Sequence of chain 1.B:
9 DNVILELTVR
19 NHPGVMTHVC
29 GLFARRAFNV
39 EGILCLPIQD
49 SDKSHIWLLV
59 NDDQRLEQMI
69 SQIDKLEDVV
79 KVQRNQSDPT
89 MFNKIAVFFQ

The protein below binds the small molecule below.
Small molecule (SMILES): CC(C)[C@H](N)C(=O)O

Binding-site contacts:
Ligand atom CG1 contacts residue SER52 of chain 1.B at 4.2 Å.
Ligand atom N contacts residue ASN19 of chain 1.B at 2.8 Å (h-bond).
Ligand atom CA contacts residue MET24 of chain 1.B at 4.3 Å (hydrophobic).
Ligand atom N contacts residue ASN37 of chain 1.A at 2.8 Å (h-bond).
Ligand atom N contacts residue HIS20 of chain 1.B at 3.5 Å (h-bond).
Ligand atom CB contacts residue VAL23 of chain 1.B at 4.3 Å (hydrophobic).
Ligand atom CG1 contacts residue ASN19 of chain 1.B at 4.0 Å.
Ligand atom N contacts residue VAL38 of chain 1.A at 3.0 Å (h-bond).
Ligand atom CG2 contacts residue MET24 of chain 1.B at 3.7 Å (hydrophobic).
Ligand atom OXT contacts residue GLY22 of chain 1.B at 4.0 Å.
Ligand atom OXT contacts residue VAL38 of chain 1.A at 3.0 Å (h-bond).
Ligand atom OXT contacts residue PRO21 of chain 1.B at 3.8 Å.
Ligand atom CA contacts residue VAL23 of chain 1.B at 4.1 Å (hydrophobic).
Ligand atom C contacts residue PRO21 of chain 1.B at 4.0 Å (hydrophobic).
Ligand atom CA contacts residue ASN37 of chain 1.A at 3.8 Å.
Ligand atom CG2 contacts residue CYS43 of chain 1.B at 3.7 Å (hydrophobic).
Ligand atom C contacts residue VAL38 of chain 1.A at 4.2 Å (hydrophobic).
Ligand atom O contacts residue MET24 of chain 1.B at 2.8 Å (h-bond).
Ligand atom CB contacts residue MET24 of chain 1.B at 3.8 Å (hydrophobic).
Ligand atom CA contacts residue ASN19 of chain 1.B at 4.0 Å.
Ligand atom CG2 contacts residue VAL38 of chain 1.A at 3.7 Å (hydrophobic).
Ligand atom C contacts residue VAL23 of chain 1.B at 4.0 Å (hydrophobic).
Ligand atom CG2 contacts residue ILE41 of chain 1.A at 3.8 Å (hydrophobic).
Ligand atom CG1 contacts residue ARG18 of chain 1.B at 3.9 Å.
Ligand atom C contacts residue GLY22 of chain 1.B at 3.9 Å.
Ligand atom CB contacts residue HIS20 of chain 1.B at 4.4 Å.
Ligand atom OXT contacts residue ASN37 of chain 1.A at 3.5 Å (h-bond).
Ligand atom O contacts residue GLY22 of chain 1.B at 3.5 Å (h-bond).
Ligand atom O contacts residue PRO21 of chain 1.B at 4.1 Å.
Ligand atom C contacts residue ASN37 of chain 1.A at 4.0 Å.
Ligand atom CA contacts residue VAL38 of chain 1.A at 4.0 Å (hydrophobic).
Ligand atom O contacts residue HIS20 of chain 1.B at 3.5 Å (h-bond).
Ligand atom C contacts residue HIS20 of chain 1.B at 3.2 Å.
Ligand atom OXT contacts residue HIS20 of chain 1.B at 3.7 Å.
Ligand atom C contacts residue MET24 of chain 1.B at 3.9 Å (hydrophobic).
Ligand atom CG1 contacts residue CYS43 of chain 1.B at 3.9 Å (hydrophobic).
Ligand atom O contacts residue VAL23 of chain 1.B at 3.1 Å (h-bond).
Ligand atom CA contacts residue HIS20 of chain 1.B at 3.0 Å.
Ligand atom CG1 contacts residue VAL17 of chain 1.B at 3.7 Å (hydrophobic).
Ligand atom CB contacts residue VAL38 of chain 1.A at 4.3 Å (hydrophobic).

Sequence of chain 1.A:
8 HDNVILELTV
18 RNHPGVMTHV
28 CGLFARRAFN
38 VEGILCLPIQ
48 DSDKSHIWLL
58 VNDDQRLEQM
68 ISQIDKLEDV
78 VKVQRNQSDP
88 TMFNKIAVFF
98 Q